Binding-site contacts:
Ligand atom O5 contacts residue GLU132 of chain 1.C at 4.5 Å.
Ligand atom C2 contacts residue GLU132 of chain 1.C at 4.5 Å.
Ligand atom C5 contacts residue ASN165 of chain 1.C at 3.6 Å.
Ligand atom O7 contacts residue ASN165 of chain 1.C at 3.2 Å (h-bond).
Ligand atom N2 contacts residue ASN165 of chain 1.C at 2.8 Å (h-bond).
Ligand atom C8 contacts residue ASN165 of chain 1.C at 4.0 Å.
Ligand atom C2 contacts residue ASN165 of chain 1.C at 2.6 Å.
Ligand atom O5 contacts residue ASN165 of chain 1.C at 2.5 Å (h-bond).
Ligand atom O7 contacts residue GLU132 of chain 1.C at 2.8 Å (salt-bridge).
Ligand atom C4 contacts residue ASN165 of chain 1.C at 4.3 Å.
Ligand atom C8 contacts residue GLU132 of chain 1.C at 3.6 Å.
Ligand atom C1 contacts residue ASN165 of chain 1.C at 1.5 Å.
Ligand atom C3 contacts residue ASN165 of chain 1.C at 3.8 Å.
Ligand atom C1 contacts residue GLU132 of chain 1.C at 3.5 Å.
Ligand atom C7 contacts residue ASN165 of chain 1.C at 3.1 Å.
Ligand atom N2 contacts residue GLU132 of chain 1.C at 4.3 Å.
Ligand atom C7 contacts residue GLU132 of chain 1.C at 3.5 Å.

Sequence of chain 1.C:
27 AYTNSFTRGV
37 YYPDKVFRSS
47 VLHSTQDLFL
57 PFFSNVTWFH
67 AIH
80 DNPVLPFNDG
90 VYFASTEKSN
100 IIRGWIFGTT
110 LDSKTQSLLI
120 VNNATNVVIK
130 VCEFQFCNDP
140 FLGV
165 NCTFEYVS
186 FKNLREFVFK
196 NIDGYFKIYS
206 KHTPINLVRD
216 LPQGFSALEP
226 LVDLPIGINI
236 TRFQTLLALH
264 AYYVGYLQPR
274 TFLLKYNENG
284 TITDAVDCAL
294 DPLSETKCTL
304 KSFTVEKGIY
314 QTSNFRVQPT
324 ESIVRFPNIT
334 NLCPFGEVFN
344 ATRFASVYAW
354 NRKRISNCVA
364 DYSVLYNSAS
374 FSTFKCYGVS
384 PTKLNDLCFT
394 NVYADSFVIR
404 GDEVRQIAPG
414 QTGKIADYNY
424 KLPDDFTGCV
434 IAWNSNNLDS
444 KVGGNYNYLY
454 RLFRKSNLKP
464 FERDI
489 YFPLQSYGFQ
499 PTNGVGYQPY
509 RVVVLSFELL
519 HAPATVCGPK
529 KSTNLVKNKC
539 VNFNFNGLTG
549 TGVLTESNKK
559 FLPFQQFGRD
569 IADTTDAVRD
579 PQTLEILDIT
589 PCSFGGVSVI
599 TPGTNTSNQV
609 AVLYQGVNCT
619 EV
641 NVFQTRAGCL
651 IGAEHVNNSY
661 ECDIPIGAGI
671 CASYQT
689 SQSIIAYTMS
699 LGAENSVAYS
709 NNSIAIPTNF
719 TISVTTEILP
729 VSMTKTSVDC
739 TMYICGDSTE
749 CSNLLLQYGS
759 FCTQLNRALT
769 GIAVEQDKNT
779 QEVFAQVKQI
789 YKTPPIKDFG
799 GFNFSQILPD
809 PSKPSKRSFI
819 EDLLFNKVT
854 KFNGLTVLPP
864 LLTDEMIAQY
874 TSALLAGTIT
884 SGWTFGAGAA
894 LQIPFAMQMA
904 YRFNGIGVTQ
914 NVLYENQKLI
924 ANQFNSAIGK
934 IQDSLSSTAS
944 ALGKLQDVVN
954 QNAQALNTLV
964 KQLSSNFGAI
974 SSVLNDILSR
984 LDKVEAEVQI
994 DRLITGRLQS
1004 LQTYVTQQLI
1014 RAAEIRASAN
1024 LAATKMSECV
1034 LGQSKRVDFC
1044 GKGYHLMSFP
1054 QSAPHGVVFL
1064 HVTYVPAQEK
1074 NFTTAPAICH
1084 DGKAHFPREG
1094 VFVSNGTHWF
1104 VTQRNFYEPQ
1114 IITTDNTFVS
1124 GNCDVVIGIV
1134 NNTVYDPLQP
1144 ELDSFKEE

A protein and the small-molecule ligand that binds it are described below.
Small molecule (SMILES): CC(=O)N[C@@H]1[C@@H](O)[C@H](O)[C@@H](CO)O[C@H]1O